Binding-site contacts:
Ligand atom C5 contacts residue GLN55 of chain 1.A at 3.1 Å.
Ligand atom C9 contacts residue TYR226 of chain 1.A at 3.7 Å (hydrophobic).
Ligand atom C1 contacts residue ASP158 of chain 1.A at 3.9 Å.
Ligand atom C5 contacts residue TYR226 of chain 1.A at 4.0 Å (hydrophobic).
Ligand atom C2 contacts residue ASP158 of chain 1.A at 3.6 Å.
Ligand atom C4 contacts residue GLN55 of chain 1.A at 3.9 Å.
Ligand atom C3 contacts residue TYR226 of chain 1.A at 2.9 Å (hydrophobic).
Ligand atom N2 contacts residue TYR226 of chain 1.A at 3.9 Å.
Ligand atom C7 contacts residue ASP161 of chain 1.A at 3.8 Å.
Ligand atom N2 contacts residue ASP158 of chain 1.A at 3.5 Å (salt-bridge).
Ligand atom C1 contacts residue GLN55 of chain 1.A at 3.4 Å.
Ligand atom C4 contacts residue SER159 of chain 1.A at 3.3 Å.
Ligand atom C6 contacts residue ASP161 of chain 1.A at 3.5 Å.
Ligand atom C6 contacts residue GLN55 of chain 1.A at 3.7 Å.
Ligand atom C7 contacts residue ILE54 of chain 1.A at 3.9 Å (hydrophobic).
Ligand atom C1 contacts residue ASP89 of chain 1.A at 3.5 Å.
Ligand atom N1 contacts residue HIS65 of chain 1.A at 2.9 Å (h-bond).
Ligand atom C6 contacts residue VAL53 of chain 1.A at 3.8 Å (hydrophobic).
Ligand atom N1 contacts residue ASP158 of chain 1.A at 2.9 Å (salt-bridge).
Ligand atom C2 contacts residue TYR226 of chain 1.A at 3.6 Å (hydrophobic).
Ligand atom N1 contacts residue ASP89 of chain 1.A at 2.7 Å (salt-bridge).
Ligand atom C1 contacts residue TYR226 of chain 1.A at 3.5 Å (hydrophobic).
Ligand atom C3 contacts residue GLN55 of chain 1.A at 3.9 Å.
Ligand atom C8 contacts residue ILE231 of chain 1.A at 3.4 Å (hydrophobic).
Ligand atom C2 contacts residue GLN55 of chain 1.A at 3.5 Å.
Ligand atom N3 contacts residue ASP161 of chain 1.A at 3.0 Å (salt-bridge).
Ligand atom C2 contacts residue MTA1 of chain 1.D at 3.5 Å.
Ligand atom C1 contacts residue HIS65 of chain 1.A at 3.5 Å.
Ligand atom C5 contacts residue ILE54 of chain 1.A at 3.8 Å (hydrophobic).
Ligand atom C9 contacts residue ILE231 of chain 1.A at 3.6 Å (hydrophobic).
Ligand atom N3 contacts residue VAL53 of chain 1.A at 3.7 Å.
Ligand atom N2 contacts residue TYR64 of chain 1.A at 3.8 Å.
Ligand atom N2 contacts residue SER159 of chain 1.A at 3.0 Å (h-bond).
Ligand atom C3 contacts residue ASP158 of chain 1.A at 3.3 Å.
Ligand atom C6 contacts residue ILE54 of chain 1.A at 3.6 Å (hydrophobic).
Ligand atom C3 contacts residue TYR64 of chain 1.A at 3.6 Å (hydrophobic).
Ligand atom N2 contacts residue GLN55 of chain 1.A at 3.9 Å.
Ligand atom C7 contacts residue TYR226 of chain 1.A at 3.8 Å (hydrophobic).
Ligand atom N1 contacts residue MTA1 of chain 1.D at 3.7 Å.
Ligand atom C1 contacts residue TYR64 of chain 1.A at 4.0 Å (hydrophobic).

The small molecule below binds the protein below.
Small molecule (SMILES): NCCCNC1CCC(N)CC1

Sequence of chain 1.A:
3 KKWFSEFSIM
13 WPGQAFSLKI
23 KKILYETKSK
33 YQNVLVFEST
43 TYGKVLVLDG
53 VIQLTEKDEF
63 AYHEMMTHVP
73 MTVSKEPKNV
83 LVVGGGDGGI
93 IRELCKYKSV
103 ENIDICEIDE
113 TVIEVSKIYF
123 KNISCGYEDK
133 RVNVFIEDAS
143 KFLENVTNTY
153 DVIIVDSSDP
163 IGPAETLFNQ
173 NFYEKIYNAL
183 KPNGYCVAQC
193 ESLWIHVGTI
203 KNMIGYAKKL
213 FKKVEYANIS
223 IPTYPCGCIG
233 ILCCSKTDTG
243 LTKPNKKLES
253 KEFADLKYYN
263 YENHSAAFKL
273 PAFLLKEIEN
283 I